Binding-site contacts:
Ligand atom C3 contacts residue ASN62 of chain 3.B at 3.8 Å.
Ligand atom C8 contacts residue VAL180 of chain 3.A at 4.0 Å (hydrophobic).
Ligand atom C7 contacts residue VAL180 of chain 3.A at 4.4 Å (hydrophobic).
Ligand atom C6 contacts residue GLU156 of chain 3.A at 4.2 Å.
Ligand atom C8 contacts residue TRP30 of chain 1.B at 4.0 Å (hydrophobic).
Ligand atom C6 contacts residue LEU28 of chain 1.B at 3.8 Å (hydrophobic).
Ligand atom O5 contacts residue GLN7 of chain 3.B at 3.0 Å (h-bond).
Ligand atom O5 contacts residue ASN62 of chain 3.B at 2.3 Å (h-bond).
Ligand atom C6 contacts residue GLN7 of chain 3.B at 3.7 Å.
Ligand atom C1 contacts residue ASN62 of chain 3.B at 1.4 Å.
Ligand atom O6 contacts residue PHE34 of chain 1.B at 4.4 Å.
Ligand atom O6 contacts residue PRO8 of chain 3.B at 3.8 Å.
Ligand atom O6 contacts residue ALA6 of chain 3.B at 4.4 Å.
Ligand atom C8 contacts residue THR65 of chain 3.B at 3.6 Å.
Ligand atom O7 contacts residue ASN62 of chain 3.B at 3.8 Å.
Ligand atom C2 contacts residue ASN62 of chain 3.B at 2.5 Å.
Ligand atom C5 contacts residue ASN62 of chain 3.B at 3.6 Å.
Ligand atom C5 contacts residue GLN7 of chain 3.B at 4.1 Å.
Ligand atom C8 contacts residue GLU156 of chain 3.A at 3.4 Å.
Ligand atom C8 contacts residue PRO8 of chain 3.B at 3.6 Å (hydrophobic).
Ligand atom C7 contacts residue GLU156 of chain 3.A at 3.7 Å.
Ligand atom N2 contacts residue GLU156 of chain 3.A at 4.1 Å.
Ligand atom O6 contacts residue GLU156 of chain 3.A at 3.5 Å.
Ligand atom O6 contacts residue GLN7 of chain 3.B at 2.8 Å (h-bond).
Ligand atom C1 contacts residue GLN7 of chain 3.B at 3.8 Å.
Ligand atom O7 contacts residue VAL180 of chain 3.A at 4.2 Å.
Ligand atom O3 contacts residue GLU156 of chain 3.A at 3.9 Å.
Ligand atom O7 contacts residue ALA158 of chain 3.A at 4.1 Å.
Ligand atom O4 contacts residue PHE34 of chain 1.B at 4.0 Å.
Ligand atom C8 contacts residue GLY157 of chain 3.A at 3.9 Å.
Ligand atom C6 contacts residue PHE34 of chain 1.B at 3.9 Å (hydrophobic).
Ligand atom C4 contacts residue ASN62 of chain 3.B at 4.2 Å.
Ligand atom C8 contacts residue ALA158 of chain 3.A at 3.8 Å (hydrophobic).
Ligand atom C7 contacts residue ASN62 of chain 3.B at 3.6 Å.
Ligand atom C5 contacts residue GLU156 of chain 3.A at 4.1 Å.
Ligand atom C6 contacts residue ALA6 of chain 3.B at 4.3 Å (hydrophobic).
Ligand atom O6 contacts residue LEU28 of chain 1.B at 3.2 Å.
Ligand atom N2 contacts residue ASN62 of chain 3.B at 2.9 Å (h-bond).
Ligand atom O7 contacts residue LEU70 of chain 3.A at 3.9 Å.
Ligand atom O7 contacts residue GLU156 of chain 3.A at 4.2 Å.

This small molecule binds to this protein.
Small molecule (SMILES): CC(=O)N[C@H]1[C@H](O[C@H]2[C@H](O)[C@@H](NC(C)=O)CO[C@@H]2CO)O[C@H](CO)[C@@H](O[C@@H]2O[C@H](CO[C@H]3O[C@H](CO)[C@@H](O)[C@H](O[C@H]4O[C@H](CO)[C@@H](O)[C@H](O)[C@@H]4O)[C@@H]3O)[C@@H](O)[C@H](O[C@H]3O[C@H](CO)[C@@H](O)[C@H](O)[C@@H]3O)[C@@H]2O)[C@@H]1O

Sequence of chain 3.A:
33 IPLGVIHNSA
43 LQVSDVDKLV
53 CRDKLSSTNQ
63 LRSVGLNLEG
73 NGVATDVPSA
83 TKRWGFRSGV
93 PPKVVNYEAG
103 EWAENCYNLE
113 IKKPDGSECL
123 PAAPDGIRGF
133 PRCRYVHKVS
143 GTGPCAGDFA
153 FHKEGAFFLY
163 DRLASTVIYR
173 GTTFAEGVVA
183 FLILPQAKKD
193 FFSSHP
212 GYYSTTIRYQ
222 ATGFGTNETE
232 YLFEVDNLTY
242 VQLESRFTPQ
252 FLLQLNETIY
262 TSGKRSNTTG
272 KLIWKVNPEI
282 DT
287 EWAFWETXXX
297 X

Sequence of chain 3.B:
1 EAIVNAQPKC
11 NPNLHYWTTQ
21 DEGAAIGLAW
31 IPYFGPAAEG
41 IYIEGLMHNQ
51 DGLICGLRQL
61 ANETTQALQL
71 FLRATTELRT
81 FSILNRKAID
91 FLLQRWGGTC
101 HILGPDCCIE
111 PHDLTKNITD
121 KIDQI

Sequence of chain 1.B:
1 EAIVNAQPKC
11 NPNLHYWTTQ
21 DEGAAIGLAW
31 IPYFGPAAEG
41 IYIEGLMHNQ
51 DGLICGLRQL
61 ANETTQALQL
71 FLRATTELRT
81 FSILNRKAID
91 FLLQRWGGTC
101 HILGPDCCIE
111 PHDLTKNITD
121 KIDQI